Binding-site contacts:
Ligand atom N1 contacts residue LEU253 of chain 1.C at 4.3 Å.
Ligand atom N7 contacts residue LEU200 of chain 1.C at 4.3 Å.
Ligand atom N7 contacts residue GLN300 of chain 1.C at 4.4 Å.
Ligand atom C13 contacts residue PHE299 of chain 1.C at 3.8 Å (hydrophobic).
Ligand atom N1 contacts residue LEU200 of chain 1.C at 4.2 Å.
Ligand atom N7 contacts residue LEU266 of chain 1.C at 3.5 Å.
Ligand atom O6 contacts residue LEU200 of chain 1.C at 4.1 Å.
Ligand atom N9 contacts residue GLN300 of chain 1.C at 3.8 Å.
Ligand atom C8 contacts residue PHE299 of chain 1.C at 4.1 Å (hydrophobic).
Ligand atom N3 contacts residue PHE186 of chain 1.C at 3.9 Å.
Ligand atom N9 contacts residue VAL303 of chain 1.C at 4.0 Å.
Ligand atom C2 contacts residue PHE186 of chain 1.C at 4.0 Å (hydrophobic).
Ligand atom N3 contacts residue LEU266 of chain 1.C at 4.4 Å.
Ligand atom C13 contacts residue LEU200 of chain 1.C at 4.2 Å (hydrophobic).
Ligand atom C12 contacts residue PHE186 of chain 1.C at 3.4 Å (hydrophobic).
Ligand atom C5 contacts residue LEU266 of chain 1.C at 3.3 Å (hydrophobic).
Ligand atom C8 contacts residue VAL303 of chain 1.C at 4.3 Å (hydrophobic).
Ligand atom C6 contacts residue LEU200 of chain 1.C at 4.2 Å (hydrophobic).
Ligand atom C12 contacts residue VAL303 of chain 1.C at 3.9 Å (hydrophobic).
Ligand atom O6 contacts residue LEU266 of chain 1.C at 3.9 Å.
Ligand atom N1 contacts residue LEU266 of chain 1.C at 4.3 Å.
Ligand atom C8 contacts residue GLN300 of chain 1.C at 3.2 Å.
Ligand atom N3 contacts residue LEU200 of chain 1.C at 4.5 Å.
Ligand atom N3 contacts residue VAL303 of chain 1.C at 4.1 Å.
Ligand atom C8 contacts residue LEU266 of chain 1.C at 4.1 Å (hydrophobic).
Ligand atom O2 contacts residue PHE186 of chain 1.C at 3.4 Å (h-bond).
Ligand atom C2 contacts residue LEU200 of chain 1.C at 4.3 Å (hydrophobic).
Ligand atom N7 contacts residue PHE299 of chain 1.C at 4.1 Å.
Ligand atom C4 contacts residue LEU200 of chain 1.C at 4.4 Å (hydrophobic).
Ligand atom N9 contacts residue LEU266 of chain 1.C at 4.2 Å.
Ligand atom C13 contacts residue LEU266 of chain 1.C at 4.0 Å (hydrophobic).
Ligand atom O6 contacts residue LEU253 of chain 1.C at 4.3 Å.
Ligand atom C6 contacts residue LEU266 of chain 1.C at 3.6 Å (hydrophobic).
Ligand atom C5 contacts residue LEU200 of chain 1.C at 4.2 Å (hydrophobic).
Ligand atom C4 contacts residue LEU266 of chain 1.C at 3.8 Å (hydrophobic).
Ligand atom C4 contacts residue VAL303 of chain 1.C at 4.1 Å (hydrophobic).

Sequence of chain 1.C:
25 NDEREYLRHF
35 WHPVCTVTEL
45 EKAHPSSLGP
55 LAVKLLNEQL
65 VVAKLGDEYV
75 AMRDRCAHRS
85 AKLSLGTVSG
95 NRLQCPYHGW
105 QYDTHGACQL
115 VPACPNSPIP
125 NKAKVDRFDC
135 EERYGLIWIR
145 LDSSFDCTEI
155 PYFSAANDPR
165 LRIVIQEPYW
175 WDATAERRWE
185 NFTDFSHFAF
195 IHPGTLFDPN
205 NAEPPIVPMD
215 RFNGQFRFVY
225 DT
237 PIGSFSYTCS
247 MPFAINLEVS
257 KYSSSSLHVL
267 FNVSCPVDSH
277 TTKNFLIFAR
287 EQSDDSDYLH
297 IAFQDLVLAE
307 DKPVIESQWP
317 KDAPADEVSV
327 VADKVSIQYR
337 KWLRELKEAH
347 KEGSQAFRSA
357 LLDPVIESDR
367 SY

This small molecule binds to this protein.
Small molecule (SMILES): Cn1cnc2c1c(=O)[nH]c(=O)n2C